Sequence of chain 1.A:
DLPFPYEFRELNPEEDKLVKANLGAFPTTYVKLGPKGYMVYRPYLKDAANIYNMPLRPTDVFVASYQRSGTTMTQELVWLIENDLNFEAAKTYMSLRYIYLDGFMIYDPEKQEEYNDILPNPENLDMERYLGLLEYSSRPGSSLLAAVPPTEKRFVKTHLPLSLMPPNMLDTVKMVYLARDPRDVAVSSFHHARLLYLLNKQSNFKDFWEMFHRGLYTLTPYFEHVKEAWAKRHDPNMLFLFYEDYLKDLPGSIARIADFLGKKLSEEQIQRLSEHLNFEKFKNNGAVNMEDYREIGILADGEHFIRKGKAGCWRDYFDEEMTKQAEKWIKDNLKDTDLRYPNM

Binding-site contacts:
Ligand atom O2P contacts residue LYS313 of chain 1.A at 2.9 Å (salt-bridge).
Ligand atom N7 contacts residue MET78 of chain 1.A at 3.7 Å.
Ligand atom C6 contacts residue PHE284 of chain 1.A at 3.6 Å (hydrophobic).
Ligand atom O5' contacts residue GLY75 of chain 1.A at 3.3 Å (h-bond).
Ligand atom P2 contacts residue ARG73 of chain 1.A at 3.6 Å.
Ligand atom O5' contacts residue ARG73 of chain 1.A at 3.6 Å.
Ligand atom P2 contacts residue GLY75 of chain 1.A at 3.6 Å.
Ligand atom C2 contacts residue PHE284 of chain 1.A at 3.5 Å (hydrophobic).
Ligand atom N6 contacts residue PHE287 of chain 1.A at 3.3 Å.
Ligand atom O2' contacts residue ARG312 of chain 1.A at 3.0 Å (salt-bridge).
Ligand atom O3P contacts residue SER193 of chain 1.A at 2.5 Å (h-bond).
Ligand atom O4P contacts residue ARG73 of chain 1.A at 3.0 Å.
Ligand atom O5P contacts residue THR76 of chain 1.A at 3.3 Å (h-bond).
Ligand atom C4 contacts residue PHE284 of chain 1.A at 3.6 Å (hydrophobic).
Ligand atom P1 contacts residue SER193 of chain 1.A at 3.4 Å.
Ligand atom O1P contacts residue ARG185 of chain 1.A at 2.8 Å (salt-bridge).
Ligand atom C2 contacts residue TYR248 of chain 1.A at 3.5 Å (hydrophobic).
Ligand atom O3' contacts residue ARG185 of chain 1.A at 3.5 Å (salt-bridge).
Ligand atom O2P contacts residue GLY314 of chain 1.A at 2.7 Å (h-bond).
Ligand atom N7 contacts residue PHE287 of chain 1.A at 3.2 Å.
Ligand atom O5P contacts residue THR77 of chain 1.A at 2.6 Å (h-bond).
Ligand atom N3 contacts residue PHE284 of chain 1.A at 3.6 Å.
Ligand atom C3' contacts residue ARG73 of chain 1.A at 3.7 Å.
Ligand atom O6P contacts residue THR76 of chain 1.A at 2.7 Å (h-bond).
Ligand atom C5 contacts residue MET78 of chain 1.A at 3.5 Å (hydrophobic).
Ligand atom P2 contacts residue THR76 of chain 1.A at 3.6 Å.
Ligand atom N1 contacts residue MET78 of chain 1.A at 3.3 Å.
Ligand atom O2' contacts residue PHE284 of chain 1.A at 3.5 Å.
Ligand atom C6 contacts residue MET78 of chain 1.A at 3.6 Å (hydrophobic).
Ligand atom C5' contacts residue ARG73 of chain 1.A at 3.6 Å.
Ligand atom N3 contacts residue TYR248 of chain 1.A at 2.9 Å (h-bond).
Ligand atom O3' contacts residue SER193 of chain 1.A at 3.4 Å (h-bond).
Ligand atom N1 contacts residue PHE284 of chain 1.A at 3.6 Å.
Ligand atom O6P contacts residue SER74 of chain 1.A at 3.0 Å (h-bond).
Ligand atom O2P contacts residue ARG312 of chain 1.A at 3.4 Å.
Ligand atom O3P contacts residue ARG312 of chain 1.A at 2.8 Å (salt-bridge).
Ligand atom O6P contacts residue ARG73 of chain 1.A at 3.3 Å (salt-bridge).
Ligand atom O6P contacts residue GLY75 of chain 1.A at 2.8 Å (h-bond).
Ligand atom O2' contacts residue GLY314 of chain 1.A at 3.4 Å (h-bond).
Ligand atom N6 contacts residue LEU282 of chain 1.A at 2.9 Å (h-bond).

The small molecule below binds the protein below.
Small molecule (SMILES): Nc1ncnc2c1ncn2[C@@H]1O[C@H](COP(=O)(O)O)[C@@H](OP(=O)(O)O)[C@H]1O